A protein and the small-molecule ligand that binds it are described below.
Small molecule (SMILES): Nc1nc2cc(-c3nn(Cc4ccc5c(c4)CCN(C(=O)CCO)C5)c4ncnc(N)c34)ccc2o1

Sequence of chain 1.A:
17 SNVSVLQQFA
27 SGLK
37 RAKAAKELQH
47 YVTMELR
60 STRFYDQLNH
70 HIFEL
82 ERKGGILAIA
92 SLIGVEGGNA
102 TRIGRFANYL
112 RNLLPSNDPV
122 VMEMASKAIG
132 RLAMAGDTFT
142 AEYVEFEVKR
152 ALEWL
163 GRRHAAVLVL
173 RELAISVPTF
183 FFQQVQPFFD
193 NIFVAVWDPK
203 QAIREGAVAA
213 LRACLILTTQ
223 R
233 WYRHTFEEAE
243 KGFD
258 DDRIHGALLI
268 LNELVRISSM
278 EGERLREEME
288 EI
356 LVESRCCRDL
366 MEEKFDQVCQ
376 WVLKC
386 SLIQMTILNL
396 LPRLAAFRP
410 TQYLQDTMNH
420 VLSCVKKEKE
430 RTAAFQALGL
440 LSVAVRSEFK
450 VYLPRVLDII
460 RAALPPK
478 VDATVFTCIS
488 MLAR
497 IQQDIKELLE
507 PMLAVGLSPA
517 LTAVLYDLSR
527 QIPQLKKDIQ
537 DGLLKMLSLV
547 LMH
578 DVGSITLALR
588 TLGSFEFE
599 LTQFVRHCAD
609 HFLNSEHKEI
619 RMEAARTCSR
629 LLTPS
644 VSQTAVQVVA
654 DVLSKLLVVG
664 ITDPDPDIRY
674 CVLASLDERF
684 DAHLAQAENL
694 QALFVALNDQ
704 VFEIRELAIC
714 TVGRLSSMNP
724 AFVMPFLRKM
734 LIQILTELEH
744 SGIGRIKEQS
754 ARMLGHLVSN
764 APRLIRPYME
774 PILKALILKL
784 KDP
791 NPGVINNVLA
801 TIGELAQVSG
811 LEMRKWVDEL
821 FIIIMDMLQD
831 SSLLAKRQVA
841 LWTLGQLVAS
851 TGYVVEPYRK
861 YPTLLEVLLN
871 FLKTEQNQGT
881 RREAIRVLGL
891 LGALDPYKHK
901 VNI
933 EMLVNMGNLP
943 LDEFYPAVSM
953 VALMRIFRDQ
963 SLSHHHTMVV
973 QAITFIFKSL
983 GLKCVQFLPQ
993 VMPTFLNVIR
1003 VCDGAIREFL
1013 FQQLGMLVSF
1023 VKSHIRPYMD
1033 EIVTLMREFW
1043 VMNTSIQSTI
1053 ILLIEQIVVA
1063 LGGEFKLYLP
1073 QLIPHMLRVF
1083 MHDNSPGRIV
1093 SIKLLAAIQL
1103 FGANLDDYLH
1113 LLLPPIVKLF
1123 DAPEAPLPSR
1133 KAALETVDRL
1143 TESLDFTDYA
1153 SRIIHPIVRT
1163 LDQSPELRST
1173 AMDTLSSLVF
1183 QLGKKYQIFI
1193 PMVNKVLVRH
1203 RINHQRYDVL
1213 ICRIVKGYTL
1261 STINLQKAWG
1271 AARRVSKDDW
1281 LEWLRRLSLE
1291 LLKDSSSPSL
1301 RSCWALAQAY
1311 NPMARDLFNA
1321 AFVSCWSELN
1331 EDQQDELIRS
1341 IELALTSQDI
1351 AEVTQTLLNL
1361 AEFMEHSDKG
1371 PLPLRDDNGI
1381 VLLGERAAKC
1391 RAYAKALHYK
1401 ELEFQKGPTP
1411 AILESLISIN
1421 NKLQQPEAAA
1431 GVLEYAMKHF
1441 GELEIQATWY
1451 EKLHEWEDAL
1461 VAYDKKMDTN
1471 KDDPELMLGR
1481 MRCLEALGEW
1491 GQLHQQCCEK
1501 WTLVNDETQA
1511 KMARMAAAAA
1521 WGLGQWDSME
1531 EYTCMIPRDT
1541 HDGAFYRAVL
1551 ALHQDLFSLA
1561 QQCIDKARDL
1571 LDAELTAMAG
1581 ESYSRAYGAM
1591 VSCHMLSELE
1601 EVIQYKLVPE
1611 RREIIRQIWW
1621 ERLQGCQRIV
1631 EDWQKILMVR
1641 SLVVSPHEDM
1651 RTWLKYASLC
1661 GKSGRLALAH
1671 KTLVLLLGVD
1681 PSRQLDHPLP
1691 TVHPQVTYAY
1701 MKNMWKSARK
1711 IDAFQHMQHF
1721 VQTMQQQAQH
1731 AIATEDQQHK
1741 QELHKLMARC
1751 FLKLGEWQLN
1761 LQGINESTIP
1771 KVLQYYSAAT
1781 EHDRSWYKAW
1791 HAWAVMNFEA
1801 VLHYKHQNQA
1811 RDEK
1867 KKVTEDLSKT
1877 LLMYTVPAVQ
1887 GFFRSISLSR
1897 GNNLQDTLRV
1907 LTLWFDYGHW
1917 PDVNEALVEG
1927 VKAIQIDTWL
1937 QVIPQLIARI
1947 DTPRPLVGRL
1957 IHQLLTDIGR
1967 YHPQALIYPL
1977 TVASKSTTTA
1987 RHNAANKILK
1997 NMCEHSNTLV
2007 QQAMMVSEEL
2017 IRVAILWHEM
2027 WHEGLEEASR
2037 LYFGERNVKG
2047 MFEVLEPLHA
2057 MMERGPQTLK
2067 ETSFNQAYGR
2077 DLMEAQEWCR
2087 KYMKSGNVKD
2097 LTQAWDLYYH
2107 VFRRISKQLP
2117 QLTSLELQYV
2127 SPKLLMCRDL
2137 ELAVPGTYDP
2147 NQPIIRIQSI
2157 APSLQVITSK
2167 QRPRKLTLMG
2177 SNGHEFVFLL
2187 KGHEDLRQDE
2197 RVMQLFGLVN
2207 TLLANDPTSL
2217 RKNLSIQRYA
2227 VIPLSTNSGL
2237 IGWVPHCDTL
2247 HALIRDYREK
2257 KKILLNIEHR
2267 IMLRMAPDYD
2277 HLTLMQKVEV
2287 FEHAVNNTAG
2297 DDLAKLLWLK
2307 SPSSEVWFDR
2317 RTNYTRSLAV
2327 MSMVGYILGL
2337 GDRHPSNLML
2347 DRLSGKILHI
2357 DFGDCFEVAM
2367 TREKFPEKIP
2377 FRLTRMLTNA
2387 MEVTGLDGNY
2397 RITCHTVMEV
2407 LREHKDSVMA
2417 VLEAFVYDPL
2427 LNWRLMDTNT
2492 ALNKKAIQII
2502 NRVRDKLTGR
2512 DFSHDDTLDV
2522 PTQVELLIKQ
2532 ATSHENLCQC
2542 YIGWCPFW

Binding-site contacts:
Ligand atom N6 contacts residue GLY2238 of chain 1.A at 3.9 Å.
Ligand atom C22 contacts residue TRP2239 of chain 1.A at 3.4 Å (hydrophobic).
Ligand atom N8 contacts residue ILE2237 of chain 1.A at 3.8 Å.
Ligand atom O2 contacts residue ASP2357 of chain 1.A at 4.2 Å.
Ligand atom N7 contacts residue TRP2239 of chain 1.A at 3.8 Å.
Ligand atom N8 contacts residue TRP2239 of chain 1.A at 4.2 Å.
Ligand atom C19 contacts residue GLU2190 of chain 1.A at 3.8 Å.
Ligand atom C18 contacts residue ILE2356 of chain 1.A at 4.0 Å (hydrophobic).
Ligand atom C3 contacts residue SER2165 of chain 1.A at 3.2 Å.
Ligand atom N2 contacts residue MET2345 of chain 1.A at 4.2 Å.
Ligand atom C19 contacts residue LYS2187 of chain 1.A at 3.9 Å.
Ligand atom N5 contacts residue GLU2190 of chain 1.A at 4.1 Å.
Ligand atom N7 contacts residue VAL2240 of chain 1.A at 4.2 Å.
Ligand atom N8 contacts residue GLY2238 of chain 1.A at 2.8 Å (h-bond).
Ligand atom C17 contacts residue TYR2225 of chain 1.A at 3.9 Å (hydrophobic).
Ligand atom C17 contacts residue ILE2356 of chain 1.A at 3.9 Å (hydrophobic).
Ligand atom O2 contacts residue ASP2195 of chain 1.A at 4.1 Å.
Ligand atom N4 contacts residue ASP2195 of chain 1.A at 4.2 Å.
Ligand atom C17 contacts residue ILE2237 of chain 1.A at 3.9 Å (hydrophobic).
Ligand atom C25 contacts residue SER2165 of chain 1.A at 3.9 Å.
Ligand atom C16 contacts residue ILE2237 of chain 1.A at 4.0 Å (hydrophobic).
Ligand atom O3 contacts residue SER2165 of chain 1.A at 2.7 Å (h-bond).
Ligand atom O2 contacts residue TYR2225 of chain 1.A at 3.9 Å.
Ligand atom N5 contacts residue LYS2187 of chain 1.A at 3.2 Å (salt-bridge).
Ligand atom O2 contacts residue ILE2237 of chain 1.A at 3.9 Å.
Ligand atom C21 contacts residue VAL2240 of chain 1.A at 3.9 Å (hydrophobic).
Ligand atom C19 contacts residue ILE2237 of chain 1.A at 4.1 Å (hydrophobic).
Ligand atom N1 contacts residue SER2165 of chain 1.A at 3.9 Å.
Ligand atom C21 contacts residue GLY2238 of chain 1.A at 3.7 Å.
Ligand atom N4 contacts residue LYS2187 of chain 1.A at 4.1 Å.
Ligand atom N6 contacts residue TRP2239 of chain 1.A at 3.6 Å.
Ligand atom C16 contacts residue ILE2356 of chain 1.A at 4.2 Å (hydrophobic).
Ligand atom N4 contacts residue ASP2357 of chain 1.A at 4.2 Å.
Ligand atom N6 contacts residue VAL2240 of chain 1.A at 2.9 Å (h-bond).
Ligand atom C15 contacts residue LYS2187 of chain 1.A at 4.0 Å.
Ligand atom C22 contacts residue VAL2240 of chain 1.A at 3.4 Å (hydrophobic).
Ligand atom N8 contacts residue VAL2240 of chain 1.A at 3.8 Å.
Ligand atom C18 contacts residue ILE2237 of chain 1.A at 4.1 Å (hydrophobic).
Ligand atom N4 contacts residue GLU2190 of chain 1.A at 2.8 Å (salt-bridge).
Ligand atom C2 contacts residue SER2165 of chain 1.A at 3.9 Å.